Sequence of chain 2.A:
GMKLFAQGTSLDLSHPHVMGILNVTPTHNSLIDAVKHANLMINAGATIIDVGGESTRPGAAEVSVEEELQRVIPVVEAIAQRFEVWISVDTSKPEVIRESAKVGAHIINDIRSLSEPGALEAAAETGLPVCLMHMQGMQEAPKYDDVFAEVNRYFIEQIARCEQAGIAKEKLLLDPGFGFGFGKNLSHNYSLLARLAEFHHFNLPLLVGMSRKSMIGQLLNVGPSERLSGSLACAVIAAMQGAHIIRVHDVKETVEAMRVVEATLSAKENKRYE

A protein and the small-molecule ligand that binds it are described below.
Small molecule (SMILES): Nc1nc2ncc(CO)nc2c(=O)[nH]1

Binding-site contacts:
Ligand atom N3 contacts residue MET140 of chain 2.A at 4.0 Å.
Ligand atom O4 contacts residue GLY220 of chain 2.A at 3.0 Å (h-bond).
Ligand atom N2 contacts residue ASP186 of chain 2.A at 2.8 Å (salt-bridge).
Ligand atom C7 contacts residue ARG258 of chain 2.A at 3.6 Å.
Ligand atom N1 contacts residue ARG258 of chain 2.A at 4.0 Å.
Ligand atom N8 contacts residue ASP97 of chain 2.A at 3.3 Å (salt-bridge).
Ligand atom O4 contacts residue ASP186 of chain 2.A at 4.1 Å.
Ligand atom C6A contacts residue LYS224 of chain 2.A at 3.0 Å.
Ligand atom N3 contacts residue ASP186 of chain 2.A at 2.6 Å (salt-bridge).
Ligand atom C10 contacts residue PHE193 of chain 2.A at 4.1 Å (hydrophobic).
Ligand atom N8 contacts residue ILE118 of chain 2.A at 3.4 Å.
Ligand atom C10 contacts residue ARG258 of chain 2.A at 3.8 Å.
Ligand atom C2 contacts residue MET140 of chain 2.A at 4.2 Å (hydrophobic).
Ligand atom N2 contacts residue LEU218 of chain 2.A at 3.5 Å.
Ligand atom C9 contacts residue ASP97 of chain 2.A at 4.1 Å.
Ligand atom C6A contacts residue PHE193 of chain 2.A at 3.9 Å (hydrophobic).
Ligand atom C2 contacts residue ASN116 of chain 2.A at 3.7 Å.
Ligand atom N1 contacts residue ASP97 of chain 2.A at 4.0 Å.
Ligand atom C9 contacts residue ARG258 of chain 2.A at 3.8 Å.
Ligand atom C4 contacts residue ASP186 of chain 2.A at 3.8 Å.
Ligand atom C2 contacts residue ARG258 of chain 2.A at 4.0 Å.
Ligand atom O4 contacts residue PHE193 of chain 2.A at 4.2 Å.
Ligand atom C7 contacts residue ILE118 of chain 2.A at 3.8 Å (hydrophobic).
Ligand atom N5 contacts residue LYS224 of chain 2.A at 3.0 Å (salt-bridge).
Ligand atom N2 contacts residue CYS138 of chain 2.A at 4.1 Å.
Ligand atom C6 contacts residue PHE193 of chain 2.A at 3.8 Å (hydrophobic).
Ligand atom N1 contacts residue ILE118 of chain 2.A at 4.0 Å.
Ligand atom C6 contacts residue ARG258 of chain 2.A at 3.8 Å.
Ligand atom N2 contacts residue ASN116 of chain 2.A at 2.9 Å (h-bond).
Ligand atom O4 contacts residue PHE189 of chain 2.A at 4.1 Å.
Ligand atom N5 contacts residue ARG258 of chain 2.A at 3.6 Å (salt-bridge).
Ligand atom N1 contacts residue ASN116 of chain 2.A at 3.6 Å (h-bond).
Ligand atom N3 contacts residue ARG258 of chain 2.A at 4.2 Å.
Ligand atom O4 contacts residue LYS224 of chain 2.A at 3.9 Å.
Ligand atom C9 contacts residue ILE118 of chain 2.A at 3.6 Å (hydrophobic).
Ligand atom C2 contacts residue ASP186 of chain 2.A at 3.1 Å.
Ligand atom N8 contacts residue ARG258 of chain 2.A at 3.9 Å.
Ligand atom C4 contacts residue GLY220 of chain 2.A at 4.1 Å.
Ligand atom N5 contacts residue PHE193 of chain 2.A at 3.6 Å.
Ligand atom C6 contacts residue LYS224 of chain 2.A at 3.4 Å.